The protein below binds the small molecule below.
Small molecule (SMILES): Cc1oc(Cn2ccc3ccc(Br)cc32)cc1C(=O)O

Binding-site contacts:
Ligand atom C6 contacts residue GLU350 of chain 4.A at 4.0 Å.
Ligand atom BR contacts residue HIS339 of chain 4.A at 4.0 Å.
Ligand atom C5 contacts residue GLU350 of chain 4.A at 3.9 Å.
Ligand atom C14 contacts residue ILE342 of chain 4.A at 4.3 Å (hydrophobic).
Ligand atom C12 contacts residue GLY100 of chain 4.A at 4.3 Å.
Ligand atom BR contacts residue ILE352 of chain 4.A at 3.9 Å.
Ligand atom O15 contacts residue GLY100 of chain 4.A at 3.6 Å.
Ligand atom C10 contacts residue VAL98 of chain 4.A at 4.4 Å (hydrophobic).
Ligand atom O15 contacts residue ILE342 of chain 4.A at 4.3 Å.
Ligand atom C11 contacts residue TYR103 of chain 4.A at 4.2 Å (hydrophobic).
Ligand atom C16 contacts residue GLY100 of chain 4.A at 3.7 Å.
Ligand atom C12 contacts residue TYR103 of chain 4.A at 3.4 Å (hydrophobic).
Ligand atom C9 contacts residue ILE342 of chain 4.A at 4.3 Å (hydrophobic).
Ligand atom C8 contacts residue ILE342 of chain 4.A at 4.0 Å (hydrophobic).
Ligand atom O19 contacts residue ARG104 of chain 4.A at 3.5 Å (salt-bridge).
Ligand atom C16 contacts residue THR338 of chain 4.A at 3.0 Å.
Ligand atom C7 contacts residue ILE342 of chain 4.A at 3.6 Å (hydrophobic).
Ligand atom C4 contacts residue ILE346 of chain 4.A at 4.0 Å (hydrophobic).
Ligand atom O15 contacts residue HIS339 of chain 4.A at 3.8 Å.
Ligand atom BR contacts residue GLU350 of chain 4.A at 3.5 Å.
Ligand atom BR contacts residue ILE342 of chain 4.A at 4.1 Å.
Ligand atom C16 contacts residue HIS339 of chain 4.A at 3.7 Å.
Ligand atom C10 contacts residue TYR103 of chain 4.A at 3.9 Å (hydrophobic).
Ligand atom C14 contacts residue THR338 of chain 4.A at 4.2 Å.
Ligand atom C13 contacts residue TYR103 of chain 4.A at 4.3 Å (hydrophobic).
Ligand atom C2 contacts residue TYR103 of chain 4.A at 3.1 Å (hydrophobic).
Ligand atom C11 contacts residue GLY100 of chain 4.A at 4.1 Å.
Ligand atom C17 contacts residue ARG104 of chain 4.A at 4.2 Å.
Ligand atom C5 contacts residue ILE346 of chain 4.A at 3.6 Å (hydrophobic).
Ligand atom C4 contacts residue ILE342 of chain 4.A at 4.1 Å (hydrophobic).
Ligand atom C14 contacts residue HIS339 of chain 4.A at 4.3 Å.
Ligand atom C13 contacts residue ILE342 of chain 4.A at 4.4 Å (hydrophobic).
Ligand atom N1 contacts residue TYR103 of chain 4.A at 4.2 Å.
Ligand atom C5 contacts residue ILE342 of chain 4.A at 3.5 Å (hydrophobic).
Ligand atom O18 contacts residue TYR103 of chain 4.A at 4.4 Å.
Ligand atom C13 contacts residue GLY100 of chain 4.A at 3.9 Å.
Ligand atom C14 contacts residue GLY100 of chain 4.A at 3.4 Å.
Ligand atom O19 contacts residue THR338 of chain 4.A at 4.2 Å.
Ligand atom C6 contacts residue ILE342 of chain 4.A at 3.6 Å (hydrophobic).
Ligand atom C3 contacts residue TYR103 of chain 4.A at 3.6 Å (hydrophobic).

Sequence of chain 4.A:
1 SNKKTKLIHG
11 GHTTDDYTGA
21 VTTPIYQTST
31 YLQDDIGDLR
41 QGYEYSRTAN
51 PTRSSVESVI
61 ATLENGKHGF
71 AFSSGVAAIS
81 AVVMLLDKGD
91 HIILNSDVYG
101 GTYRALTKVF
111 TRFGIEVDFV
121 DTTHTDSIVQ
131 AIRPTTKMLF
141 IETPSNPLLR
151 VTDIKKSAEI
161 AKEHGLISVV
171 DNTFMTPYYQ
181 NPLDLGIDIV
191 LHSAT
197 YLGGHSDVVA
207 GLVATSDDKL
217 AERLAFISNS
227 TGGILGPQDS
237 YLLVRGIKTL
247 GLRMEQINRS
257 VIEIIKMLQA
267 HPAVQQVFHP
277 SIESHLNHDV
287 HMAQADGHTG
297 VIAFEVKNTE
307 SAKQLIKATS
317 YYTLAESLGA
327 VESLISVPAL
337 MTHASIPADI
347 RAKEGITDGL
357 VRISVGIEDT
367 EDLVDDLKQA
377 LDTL